A protein and the small-molecule ligand that binds it are described below.
Small molecule (SMILES): O=C(/N=C1/NC(=O)[C@]2(O[C@H](CO)[C@@H](O)[C@H](O)[C@H]2O)S1)c1ccccc1

Binding-site contacts:
Ligand atom O8 contacts residue THR379 of chain 2.A at 3.6 Å.
Ligand atom O3 contacts residue ALA674 of chain 2.A at 3.3 Å (h-bond).
Ligand atom C13 contacts residue PHE286 of chain 2.A at 3.3 Å (hydrophobic).
Ligand atom O4 contacts residue SER675 of chain 2.A at 3.6 Å.
Ligand atom C12 contacts residue HIS342 of chain 2.A at 3.5 Å.
Ligand atom N1 contacts residue LEU137 of chain 2.A at 3.7 Å.
Ligand atom O2 contacts residue TYR574 of chain 2.A at 3.0 Å (h-bond).
Ligand atom C8 contacts residue ASN285 of chain 2.A at 3.4 Å.
Ligand atom C1 contacts residue HIS378 of chain 2.A at 3.7 Å.
Ligand atom C14 contacts residue ASN283 of chain 2.A at 3.5 Å.
Ligand atom N1 contacts residue ASN285 of chain 2.A at 3.4 Å (h-bond).
Ligand atom N1 contacts residue ASP284 of chain 2.A at 3.7 Å.
Ligand atom C7 contacts residue LEU137 of chain 2.A at 3.7 Å (hydrophobic).
Ligand atom O4 contacts residue GLY676 of chain 2.A at 2.9 Å (h-bond).
Ligand atom O7 contacts residue LEU137 of chain 2.A at 3.4 Å (h-bond).
Ligand atom O3 contacts residue GLU673 of chain 2.A at 2.7 Å (salt-bridge).
Ligand atom O6 contacts residue HIS378 of chain 2.A at 2.7 Å (h-bond).
Ligand atom C9 contacts residue ASN285 of chain 2.A at 3.6 Å.
Ligand atom O4 contacts residue ASN485 of chain 2.A at 3.6 Å.
Ligand atom O3 contacts residue GLY676 of chain 2.A at 3.2 Å (h-bond).
Ligand atom C11 contacts residue HIS342 of chain 2.A at 3.7 Å.
Ligand atom S1 contacts residue ASN285 of chain 2.A at 3.8 Å.
Ligand atom C12 contacts residue ALA384 of chain 2.A at 3.6 Å (hydrophobic).
Ligand atom O3 contacts residue SER675 of chain 2.A at 3.2 Å (h-bond).
Ligand atom C3 contacts residue GLU673 of chain 2.A at 3.4 Å.
Ligand atom C15 contacts residue ASN285 of chain 2.A at 3.7 Å.
Ligand atom O5 contacts residue HIS378 of chain 2.A at 3.6 Å.
Ligand atom O6 contacts residue ASN485 of chain 2.A at 2.8 Å (h-bond).
Ligand atom O2 contacts residue GLU673 of chain 2.A at 3.3 Å (salt-bridge).
Ligand atom C14 contacts residue HIS342 of chain 2.A at 3.8 Å.
Ligand atom O7 contacts residue GLY136 of chain 2.A at 3.3 Å.
Ligand atom S1 contacts residue HIS378 of chain 2.A at 3.4 Å (h-bond).
Ligand atom C6 contacts residue HIS378 of chain 2.A at 3.5 Å.
Ligand atom C13 contacts residue HIS342 of chain 2.A at 3.7 Å.
Ligand atom O2 contacts residue ASN285 of chain 2.A at 3.2 Å (h-bond).
Ligand atom N2 contacts residue ASN285 of chain 2.A at 3.4 Å (h-bond).
Ligand atom C2 contacts residue HIS378 of chain 2.A at 3.4 Å.
Ligand atom C10 contacts residue ASN285 of chain 2.A at 3.5 Å.
Ligand atom C6 contacts residue ASN485 of chain 2.A at 3.3 Å.
Ligand atom C12 contacts residue PHE286 of chain 2.A at 3.6 Å (hydrophobic).

Sequence of chain 2.A:
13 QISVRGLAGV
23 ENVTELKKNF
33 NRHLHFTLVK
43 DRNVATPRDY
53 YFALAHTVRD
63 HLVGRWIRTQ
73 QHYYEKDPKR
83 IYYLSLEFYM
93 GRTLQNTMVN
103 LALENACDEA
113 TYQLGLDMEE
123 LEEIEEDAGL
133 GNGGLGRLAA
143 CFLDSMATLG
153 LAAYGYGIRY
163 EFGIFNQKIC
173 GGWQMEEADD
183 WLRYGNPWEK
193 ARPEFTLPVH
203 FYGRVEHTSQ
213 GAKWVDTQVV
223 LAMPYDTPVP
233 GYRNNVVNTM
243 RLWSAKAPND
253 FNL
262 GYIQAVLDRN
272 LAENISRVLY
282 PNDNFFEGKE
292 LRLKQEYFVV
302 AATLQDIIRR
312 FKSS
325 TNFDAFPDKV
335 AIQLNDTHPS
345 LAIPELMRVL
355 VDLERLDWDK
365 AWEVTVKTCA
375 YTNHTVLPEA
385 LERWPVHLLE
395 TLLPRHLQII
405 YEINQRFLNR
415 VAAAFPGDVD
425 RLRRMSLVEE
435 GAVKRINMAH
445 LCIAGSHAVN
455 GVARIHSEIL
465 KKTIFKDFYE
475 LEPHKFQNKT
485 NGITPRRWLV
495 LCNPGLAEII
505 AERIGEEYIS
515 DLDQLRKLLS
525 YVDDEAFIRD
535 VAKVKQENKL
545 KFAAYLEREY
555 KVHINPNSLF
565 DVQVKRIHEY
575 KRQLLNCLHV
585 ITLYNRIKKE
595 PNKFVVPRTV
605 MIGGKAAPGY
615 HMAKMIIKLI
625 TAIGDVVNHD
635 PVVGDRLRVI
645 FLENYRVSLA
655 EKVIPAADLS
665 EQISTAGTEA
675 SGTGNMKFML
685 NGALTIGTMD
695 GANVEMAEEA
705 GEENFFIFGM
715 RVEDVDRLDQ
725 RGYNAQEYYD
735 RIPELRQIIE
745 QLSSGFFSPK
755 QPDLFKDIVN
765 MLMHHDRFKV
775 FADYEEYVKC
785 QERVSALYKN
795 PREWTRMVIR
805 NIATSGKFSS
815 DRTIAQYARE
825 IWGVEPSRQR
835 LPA